The small molecule below binds the protein below.
Small molecule (SMILES): CC(=O)N[C@@H]1[C@@H](O)[C@H](O)[C@@H](CO)O[C@H]1O

Sequence of chain 1.C:
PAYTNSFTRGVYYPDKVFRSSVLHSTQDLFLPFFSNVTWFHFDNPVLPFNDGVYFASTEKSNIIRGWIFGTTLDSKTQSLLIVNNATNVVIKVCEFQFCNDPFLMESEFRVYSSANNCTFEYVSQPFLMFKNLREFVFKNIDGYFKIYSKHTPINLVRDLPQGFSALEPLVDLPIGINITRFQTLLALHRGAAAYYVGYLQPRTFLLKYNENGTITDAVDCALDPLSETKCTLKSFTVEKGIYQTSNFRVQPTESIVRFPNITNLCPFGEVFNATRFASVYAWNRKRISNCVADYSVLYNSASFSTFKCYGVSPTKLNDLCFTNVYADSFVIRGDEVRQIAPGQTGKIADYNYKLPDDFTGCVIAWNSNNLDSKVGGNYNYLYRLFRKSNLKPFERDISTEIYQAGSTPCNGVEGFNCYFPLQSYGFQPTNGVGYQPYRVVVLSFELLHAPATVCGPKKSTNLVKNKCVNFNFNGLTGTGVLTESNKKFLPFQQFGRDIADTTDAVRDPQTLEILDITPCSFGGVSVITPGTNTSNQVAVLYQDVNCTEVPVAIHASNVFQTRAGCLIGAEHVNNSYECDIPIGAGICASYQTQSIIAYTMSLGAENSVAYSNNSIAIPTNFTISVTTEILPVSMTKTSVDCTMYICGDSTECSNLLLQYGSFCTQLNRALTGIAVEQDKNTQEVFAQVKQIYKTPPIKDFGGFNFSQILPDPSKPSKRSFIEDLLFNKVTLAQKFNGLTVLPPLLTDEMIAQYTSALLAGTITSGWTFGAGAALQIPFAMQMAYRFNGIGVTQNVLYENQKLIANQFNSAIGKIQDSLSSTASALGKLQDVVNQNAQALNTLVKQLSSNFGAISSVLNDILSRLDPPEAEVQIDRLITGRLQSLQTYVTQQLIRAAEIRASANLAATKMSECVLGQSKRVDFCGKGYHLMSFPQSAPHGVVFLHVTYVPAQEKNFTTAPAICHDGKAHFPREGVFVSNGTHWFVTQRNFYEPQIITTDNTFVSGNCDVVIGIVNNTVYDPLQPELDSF

Binding-site contacts:
Ligand atom C7 contacts residue ASN61 of chain 1.C at 4.0 Å.
Ligand atom C5 contacts residue ASN61 of chain 1.C at 3.7 Å.
Ligand atom N2 contacts residue ASN61 of chain 1.C at 2.9 Å (h-bond).
Ligand atom C1 contacts residue ASN61 of chain 1.C at 1.4 Å.
Ligand atom O6 contacts residue TYR28 of chain 1.C at 3.8 Å.
Ligand atom C8 contacts residue PHE59 of chain 1.C at 3.4 Å (hydrophobic).
Ligand atom C5 contacts residue TYR28 of chain 1.C at 3.9 Å (hydrophobic).
Ligand atom C3 contacts residue ASN61 of chain 1.C at 3.8 Å.
Ligand atom C4 contacts residue ASN61 of chain 1.C at 4.2 Å.
Ligand atom O5 contacts residue ASN61 of chain 1.C at 2.4 Å (h-bond).
Ligand atom C2 contacts residue ASN61 of chain 1.C at 2.5 Å.
Ligand atom O5 contacts residue TYR28 of chain 1.C at 3.1 Å.
Ligand atom C8 contacts residue ASN30 of chain 1.C at 4.3 Å.
Ligand atom C6 contacts residue TYR28 of chain 1.C at 3.8 Å (hydrophobic).
Ligand atom C1 contacts residue TYR28 of chain 1.C at 3.9 Å (hydrophobic).